Binding-site contacts:
Ligand atom S02 contacts residue GLU23 of chain 1.A at 4.0 Å.
Ligand atom N06 contacts residue GLY22 of chain 1.A at 4.2 Å.
Ligand atom N06 contacts residue PHE39 of chain 1.A at 4.3 Å.
Ligand atom S02 contacts residue GLY22 of chain 1.A at 4.3 Å.
Ligand atom O03 contacts residue SER40 of chain 1.A at 4.5 Å.
Ligand atom O03 contacts residue GLY22 of chain 1.A at 4.0 Å.
Ligand atom O03 contacts residue ILE38 of chain 1.A at 3.3 Å (h-bond).
Ligand atom C05 contacts residue ARG20 of chain 1.A at 4.5 Å.
Ligand atom C05 contacts residue SER40 of chain 1.A at 3.6 Å.
Ligand atom C04 contacts residue GLU23 of chain 1.A at 3.6 Å.
Ligand atom O03 contacts residue PHE39 of chain 1.A at 4.4 Å.
Ligand atom O03 contacts residue GLU23 of chain 1.A at 4.0 Å.
Ligand atom N06 contacts residue SER40 of chain 1.A at 3.4 Å.
Ligand atom C04 contacts residue GLY22 of chain 1.A at 3.6 Å.
Ligand atom C05 contacts residue GLY22 of chain 1.A at 3.7 Å.
Ligand atom O01 contacts residue GLU23 of chain 1.A at 3.9 Å.

A small-molecule ligand and the protein it binds are described below.
Small molecule (SMILES): O=S1(=O)CCN1

Sequence of chain 1.A:
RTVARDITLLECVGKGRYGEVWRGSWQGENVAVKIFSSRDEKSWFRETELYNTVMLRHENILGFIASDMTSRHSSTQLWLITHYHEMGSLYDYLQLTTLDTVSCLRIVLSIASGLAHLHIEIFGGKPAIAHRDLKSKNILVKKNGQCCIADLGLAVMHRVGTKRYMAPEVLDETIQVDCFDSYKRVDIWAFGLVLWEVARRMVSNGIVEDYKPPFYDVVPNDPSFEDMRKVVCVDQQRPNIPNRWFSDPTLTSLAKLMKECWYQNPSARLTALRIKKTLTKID